Binding-site contacts:
Ligand atom C3' contacts residue ASP546 of chain 1.A at 3.5 Å.
Ligand atom O3' contacts residue ARG294 of chain 1.A at 3.0 Å (salt-bridge).
Ligand atom OP1 contacts residue LYS267 of chain 1.A at 3.7 Å.
Ligand atom P contacts residue ARG294 of chain 1.A at 3.6 Å.
Ligand atom C4' contacts residue ASN341 of chain 1.A at 3.7 Å.
Ligand atom OP1 contacts residue THR268 of chain 1.A at 3.0 Å (h-bond).
Ligand atom C1' contacts residue LYS298 of chain 1.A at 3.5 Å.
Ligand atom C4' contacts residue ILE342 of chain 1.A at 3.6 Å (hydrophobic).
Ligand atom C1' contacts residue GLN340 of chain 1.A at 3.5 Å.
Ligand atom OP1 contacts residue PRO343 of chain 1.A at 3.4 Å.
Ligand atom C4' contacts residue ARG294 of chain 1.A at 3.7 Å.
Ligand atom O2 contacts residue ARG331 of chain 1.A at 2.7 Å (salt-bridge).
Ligand atom C2' contacts residue ASN341 of chain 1.A at 3.6 Å.
Ligand atom C4' contacts residue TYR303 of chain 1.A at 3.6 Å (hydrophobic).
Ligand atom O4' contacts residue TYR303 of chain 1.A at 3.4 Å (h-bond).
Ligand atom OP1 contacts residue THR266 of chain 1.A at 2.8 Å (h-bond).
Ligand atom OP1 contacts residue ARG345 of chain 1.A at 2.9 Å (salt-bridge).
Ligand atom C2' contacts residue GLN340 of chain 1.A at 3.7 Å.
Ligand atom C1' contacts residue TYR303 of chain 1.A at 3.3 Å (hydrophobic).
Ligand atom C5' contacts residue THR272 of chain 1.A at 3.4 Å.
Ligand atom OP1 contacts residue ILE344 of chain 1.A at 2.7 Å (h-bond).
Ligand atom OP1 contacts residue LYS267 of chain 1.A at 2.5 Å (salt-bridge).
Ligand atom OP2 contacts residue ALA274 of chain 1.A at 3.4 Å (h-bond).
Ligand atom OP2 contacts residue SER273 of chain 1.A at 3.7 Å.
Ligand atom C5' contacts residue ARG294 of chain 1.A at 3.1 Å.
Ligand atom OP2 contacts residue ARG345 of chain 1.A at 3.5 Å (salt-bridge).
Ligand atom OP2 contacts residue ARG345 of chain 1.A at 3.5 Å.
Ligand atom OP1 contacts residue ARG294 of chain 1.A at 3.0 Å (salt-bridge).
Ligand atom O2 contacts residue ASN341 of chain 1.A at 2.9 Å (h-bond).
Ligand atom O3' contacts residue PRO343 of chain 1.A at 3.5 Å.
Ligand atom O2 contacts residue LYS298 of chain 1.A at 3.3 Å.
Ligand atom C5' contacts residue ILE342 of chain 1.A at 3.1 Å (hydrophobic).
Ligand atom OP1 contacts residue THR272 of chain 1.A at 2.8 Å (h-bond).
Ligand atom O3' contacts residue THR268 of chain 1.A at 3.3 Å.
Ligand atom O4' contacts residue HIS545 of chain 1.A at 3.4 Å.
Ligand atom C5 contacts residue ARG345 of chain 1.A at 3.3 Å.
Ligand atom C1' contacts residue HIS545 of chain 1.A at 3.7 Å.
Ligand atom OP1 contacts residue GLN295 of chain 1.A at 3.6 Å.
Ligand atom O4' contacts residue ASN341 of chain 1.A at 3.2 Å.
Ligand atom C4' contacts residue VAL544 of chain 1.A at 3.7 Å (hydrophobic).

Sequence of chain 1.A:
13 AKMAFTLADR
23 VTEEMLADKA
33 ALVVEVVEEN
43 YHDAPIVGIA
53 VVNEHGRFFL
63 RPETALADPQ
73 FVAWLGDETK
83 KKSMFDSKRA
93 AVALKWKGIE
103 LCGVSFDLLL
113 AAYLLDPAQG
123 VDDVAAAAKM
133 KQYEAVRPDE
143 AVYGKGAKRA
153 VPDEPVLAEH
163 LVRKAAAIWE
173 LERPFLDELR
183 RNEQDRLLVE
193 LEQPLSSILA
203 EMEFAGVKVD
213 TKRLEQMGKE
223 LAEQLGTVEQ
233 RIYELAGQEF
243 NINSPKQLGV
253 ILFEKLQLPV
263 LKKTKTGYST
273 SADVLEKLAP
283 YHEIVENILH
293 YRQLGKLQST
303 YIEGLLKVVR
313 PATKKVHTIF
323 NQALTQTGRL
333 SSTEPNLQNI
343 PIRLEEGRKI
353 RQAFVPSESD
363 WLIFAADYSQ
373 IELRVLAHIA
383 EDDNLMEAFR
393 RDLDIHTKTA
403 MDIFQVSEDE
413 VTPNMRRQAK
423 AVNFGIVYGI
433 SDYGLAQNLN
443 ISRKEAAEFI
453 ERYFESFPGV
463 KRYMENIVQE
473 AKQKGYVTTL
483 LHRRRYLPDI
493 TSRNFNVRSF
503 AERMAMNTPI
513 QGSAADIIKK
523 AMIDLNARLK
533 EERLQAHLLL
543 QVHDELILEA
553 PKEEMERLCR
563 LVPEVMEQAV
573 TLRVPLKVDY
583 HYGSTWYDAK

The small molecule below binds the protein below.
Small molecule (SMILES): Cc1cn([C@H]2C[C@H](O[P](=O)(O)OC[C@H]3O[C@@H](n4ccc(N)nc4=O)C[C@@H]3O[P](=O)(O)OC[C@@H]3CC[C@H](n4ccc(N)nc4=O)O3)[C@@H](CO[P](=O)(O)O[C@H]3C[C@H](n4ccc(N)nc4=O)O[C@@H]3CO[P](=O)(O)O[C@H]3C[C@H](n4cnc5c4NC=NC5N)O[C@@H]3CO[P](=O)(O)O[C@H]3C[C@H](n4cnc5c(=O)[nH]c(N)nc54)O[C@@H]3CO[P](=O)(O)O[C@H]3C[C@H](n4cc(C)c(=O)[nH]c4=O)O[C@@H]3CO[P](=O)(O)O[C@H]3C[C@H](n4ccc(N)nc4=O)O[C@@H]3CO[P](=O)(O)O[C@H]3C[C@H](n4ccc(N)nc4=O)O[C@@H]3CO)O2)c(=O)[nH]c1=O